The small molecule below binds the protein below.
Small molecule (SMILES): OC[C@H]1O[C@H](O)[C@@H](O)[C@@H](O)[C@@H]1O

Sequence of chain 1.A:
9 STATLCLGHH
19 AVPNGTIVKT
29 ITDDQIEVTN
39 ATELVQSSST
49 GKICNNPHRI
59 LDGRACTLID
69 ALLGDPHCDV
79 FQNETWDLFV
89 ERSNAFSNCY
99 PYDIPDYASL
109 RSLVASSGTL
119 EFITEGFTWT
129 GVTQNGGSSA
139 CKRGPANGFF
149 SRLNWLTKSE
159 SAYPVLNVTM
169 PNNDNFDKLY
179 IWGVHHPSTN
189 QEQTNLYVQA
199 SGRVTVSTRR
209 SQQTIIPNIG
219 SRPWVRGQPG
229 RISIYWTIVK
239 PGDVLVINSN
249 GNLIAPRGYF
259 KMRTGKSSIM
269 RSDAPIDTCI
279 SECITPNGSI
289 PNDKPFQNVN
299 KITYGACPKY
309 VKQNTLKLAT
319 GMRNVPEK

Binding-site contacts:
Ligand atom O2 contacts residue MAN1 of chain 1.N at 1.9 Å (h-bond).
Ligand atom C3 contacts residue TRP222 of chain 1.A at 3.9 Å (hydrophobic).
Ligand atom O1 contacts residue TRP222 of chain 1.A at 2.6 Å.
Ligand atom O6 contacts residue NAG1 of chain 1.L at 4.4 Å.
Ligand atom O3 contacts residue MAN1 of chain 1.N at 2.9 Å (h-bond).
Ligand atom O2 contacts residue NAG1 of chain 1.L at 4.1 Å.
Ligand atom C2 contacts residue MAN1 of chain 1.N at 2.9 Å.
Ligand atom O5 contacts residue NAG1 of chain 1.L at 2.5 Å (h-bond).
Ligand atom C6 contacts residue NAG1 of chain 1.L at 4.0 Å.
Ligand atom C5 contacts residue NAG1 of chain 1.L at 3.3 Å.
Ligand atom C1 contacts residue MAN1 of chain 1.N at 4.2 Å.
Ligand atom C2 contacts residue TRP222 of chain 1.A at 4.1 Å (hydrophobic).
Ligand atom C1 contacts residue TRP222 of chain 1.A at 3.8 Å (hydrophobic).
Ligand atom O5 contacts residue MAN1 of chain 1.N at 4.5 Å.
Ligand atom C3 contacts residue MAN1 of chain 1.N at 3.3 Å.
Ligand atom C1 contacts residue NAG1 of chain 1.L at 2.7 Å.
Ligand atom O1 contacts residue NAG1 of chain 1.L at 2.4 Å (h-bond).
Ligand atom C4 contacts residue MAN1 of chain 1.N at 3.8 Å.
Ligand atom C2 contacts residue NAG1 of chain 1.L at 4.0 Å.